Binding-site contacts:
Ligand atom C contacts residue PLP1 of chain 1.C at 3.9 Å.
Ligand atom OG contacts residue PLP1 of chain 1.C at 4.0 Å.
Ligand atom OXT contacts residue PLP1 of chain 1.C at 3.6 Å (h-bond).
Ligand atom OAC contacts residue THR262 of chain 1.A at 3.0 Å (h-bond).
Ligand atom OXT contacts residue SER154 of chain 1.A at 3.5 Å (h-bond).
Ligand atom C1A contacts residue GLY295 of chain 1.A at 3.6 Å.
Ligand atom O contacts residue PHE156 of chain 1.A at 3.3 Å.
Ligand atom OXT contacts residue ASN155 of chain 1.A at 3.1 Å (h-bond).
Ligand atom CB contacts residue SER153 of chain 1.A at 3.8 Å.
Ligand atom C2A contacts residue THR203 of chain 1.A at 3.3 Å.
Ligand atom C1A contacts residue THR262 of chain 1.A at 4.1 Å.
Ligand atom C1A contacts residue GLY261 of chain 1.A at 3.7 Å.
Ligand atom CA contacts residue GLN224 of chain 1.A at 3.6 Å.
Ligand atom OG contacts residue SER153 of chain 1.A at 2.9 Å (h-bond).
Ligand atom CA contacts residue PLP1 of chain 1.C at 2.6 Å.
Ligand atom O contacts residue GLN224 of chain 1.A at 2.8 Å (h-bond).
Ligand atom O contacts residue THR152 of chain 1.A at 2.6 Å (h-bond).
Ligand atom C contacts residue PHE156 of chain 1.A at 3.4 Å (hydrophobic).
Ligand atom OXT contacts residue SER153 of chain 1.A at 3.0 Å (h-bond).
Ligand atom CB contacts residue PLP1 of chain 1.C at 3.3 Å.
Ligand atom CB contacts residue THR262 of chain 1.A at 4.1 Å.
Ligand atom C contacts residue SER153 of chain 1.A at 3.0 Å.
Ligand atom N contacts residue SER153 of chain 1.A at 3.2 Å (h-bond).
Ligand atom OXT contacts residue THR152 of chain 1.A at 3.1 Å (h-bond).
Ligand atom OAC contacts residue GLY295 of chain 1.A at 4.0 Å.
Ligand atom OAC contacts residue PHE225 of chain 1.A at 3.4 Å.
Ligand atom CA contacts residue SER153 of chain 1.A at 3.5 Å.
Ligand atom CB contacts residue GLN224 of chain 1.A at 3.7 Å.
Ligand atom C contacts residue GLN224 of chain 1.A at 3.6 Å.
Ligand atom C2A contacts residue SER153 of chain 1.A at 4.0 Å.
Ligand atom N contacts residue GLY295 of chain 1.A at 3.8 Å.
Ligand atom C contacts residue THR152 of chain 1.A at 3.2 Å.
Ligand atom OAC contacts residue GLY261 of chain 1.A at 2.9 Å.
Ligand atom OG contacts residue GLY295 of chain 1.A at 3.6 Å.
Ligand atom C1A contacts residue PHE225 of chain 1.A at 4.0 Å (hydrophobic).
Ligand atom C2A contacts residue GLY295 of chain 1.A at 3.9 Å.
Ligand atom O contacts residue SER153 of chain 1.A at 2.8 Å (h-bond).
Ligand atom C1A contacts residue SER153 of chain 1.A at 4.0 Å.
Ligand atom OXT contacts residue PHE156 of chain 1.A at 2.9 Å (h-bond).
Ligand atom N contacts residue PLP1 of chain 1.C at 1.7 Å.

A protein and the small-molecule ligand that binds it are described below.
Small molecule (SMILES): CC(=O)OC[C@H](N)C(=O)O

Sequence of chain 1.A:
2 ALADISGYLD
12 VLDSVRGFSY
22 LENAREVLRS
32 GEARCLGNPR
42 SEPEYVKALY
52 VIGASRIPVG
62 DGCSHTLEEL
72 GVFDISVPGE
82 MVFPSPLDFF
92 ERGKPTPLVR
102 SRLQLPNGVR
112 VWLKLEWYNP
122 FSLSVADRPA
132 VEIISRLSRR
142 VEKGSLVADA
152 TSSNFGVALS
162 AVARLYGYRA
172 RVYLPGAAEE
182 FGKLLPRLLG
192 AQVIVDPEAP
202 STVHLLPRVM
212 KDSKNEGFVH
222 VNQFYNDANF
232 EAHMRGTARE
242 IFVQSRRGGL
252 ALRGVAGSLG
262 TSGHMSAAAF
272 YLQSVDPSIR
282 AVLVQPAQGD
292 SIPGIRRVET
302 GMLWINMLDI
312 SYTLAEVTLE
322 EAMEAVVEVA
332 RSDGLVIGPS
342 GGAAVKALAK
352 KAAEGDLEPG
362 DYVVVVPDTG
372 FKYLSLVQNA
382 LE